Binding-site contacts:
Ligand atom C6 contacts residue ASN20 of chain 1.A at 4.5 Å.
Ligand atom C5 contacts residue TRP23 of chain 1.A at 4.0 Å (hydrophobic).
Ligand atom C5 contacts residue ALA19 of chain 1.A at 4.2 Å (hydrophobic).
Ligand atom O5 contacts residue TRP23 of chain 1.A at 3.8 Å.
Ligand atom C3 contacts residue ASN20 of chain 1.A at 3.9 Å.
Ligand atom C1 contacts residue ASN20 of chain 1.A at 1.4 Å.
Ligand atom C5 contacts residue ASN20 of chain 1.A at 3.7 Å.
Ligand atom O5 contacts residue ALA19 of chain 1.A at 3.4 Å.
Ligand atom O7 contacts residue ASN20 of chain 1.A at 3.5 Å (h-bond).
Ligand atom C1 contacts residue SER22 of chain 1.A at 4.4 Å.
Ligand atom N2 contacts residue ASN20 of chain 1.A at 3.1 Å (h-bond).
Ligand atom C1 contacts residue TRP23 of chain 1.A at 4.1 Å (hydrophobic).
Ligand atom O6 contacts residue TRP23 of chain 1.A at 4.1 Å.
Ligand atom C2 contacts residue ASN20 of chain 1.A at 2.6 Å.
Ligand atom O6 contacts residue ALA19 of chain 1.A at 4.4 Å.
Ligand atom C4 contacts residue ASN20 of chain 1.A at 4.3 Å.
Ligand atom C7 contacts residue ASN20 of chain 1.A at 3.5 Å.
Ligand atom O5 contacts residue ASN20 of chain 1.A at 2.3 Å (h-bond).
Ligand atom C1 contacts residue ALA19 of chain 1.A at 4.4 Å (hydrophobic).
Ligand atom C6 contacts residue ALA19 of chain 1.A at 3.9 Å (hydrophobic).
Ligand atom N2 contacts residue SER22 of chain 1.A at 4.2 Å.

Sequence of chain 1.A:
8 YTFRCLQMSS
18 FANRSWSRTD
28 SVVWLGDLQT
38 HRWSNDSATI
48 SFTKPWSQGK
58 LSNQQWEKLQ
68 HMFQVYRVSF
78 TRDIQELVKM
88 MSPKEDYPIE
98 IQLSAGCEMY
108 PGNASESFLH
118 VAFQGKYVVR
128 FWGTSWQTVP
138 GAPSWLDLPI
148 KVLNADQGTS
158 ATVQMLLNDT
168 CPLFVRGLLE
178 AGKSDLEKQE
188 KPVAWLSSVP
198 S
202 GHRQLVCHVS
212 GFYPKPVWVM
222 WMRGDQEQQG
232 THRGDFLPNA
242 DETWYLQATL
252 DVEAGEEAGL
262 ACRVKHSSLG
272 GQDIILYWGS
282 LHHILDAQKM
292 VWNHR

This small molecule binds to this protein.
Small molecule (SMILES): CC(=O)N[C@@H]1[C@@H](O)[C@H](O)[C@@H](CO)O[C@H]1O